A protein and the small-molecule ligand that binds it are described below.
Small molecule (SMILES): N[C@@H](CCC(=O)O)C(=O)O

Sequence of chain 1.A:
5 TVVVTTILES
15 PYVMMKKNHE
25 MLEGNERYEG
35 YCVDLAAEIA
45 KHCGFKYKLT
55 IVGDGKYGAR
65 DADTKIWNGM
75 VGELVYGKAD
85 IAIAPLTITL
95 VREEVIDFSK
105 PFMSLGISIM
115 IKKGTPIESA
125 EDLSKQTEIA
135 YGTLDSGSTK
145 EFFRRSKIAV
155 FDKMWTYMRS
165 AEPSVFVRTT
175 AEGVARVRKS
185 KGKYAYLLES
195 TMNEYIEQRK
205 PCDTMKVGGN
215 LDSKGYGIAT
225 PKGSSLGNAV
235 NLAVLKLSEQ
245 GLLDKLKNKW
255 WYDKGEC

Binding-site contacts:
Ligand atom OXT contacts residue SER142 of chain 1.A at 2.8 Å (h-bond).
Ligand atom OXT contacts residue TYR61 of chain 1.A at 3.4 Å.
Ligand atom CG contacts residue LEU138 of chain 1.A at 3.9 Å (hydrophobic).
Ligand atom C contacts residue TYR61 of chain 1.A at 3.6 Å (hydrophobic).
Ligand atom CD contacts residue LEU138 of chain 1.A at 4.1 Å (hydrophobic).
Ligand atom CG contacts residue GLU193 of chain 1.A at 3.6 Å.
Ligand atom C contacts residue ARG96 of chain 1.A at 3.4 Å.
Ligand atom CB contacts residue TYR61 of chain 1.A at 3.4 Å (hydrophobic).
Ligand atom OE2 contacts residue SER142 of chain 1.A at 3.3 Å (h-bond).
Ligand atom CD contacts residue THR143 of chain 1.A at 3.3 Å.
Ligand atom O contacts residue THR91 of chain 1.A at 2.9 Å (h-bond).
Ligand atom CA contacts residue TYR61 of chain 1.A at 4.0 Å (hydrophobic).
Ligand atom N contacts residue PRO89 of chain 1.A at 2.9 Å (h-bond).
Ligand atom CA contacts residue GLU193 of chain 1.A at 3.4 Å.
Ligand atom CA contacts residue PRO89 of chain 1.A at 4.1 Å (hydrophobic).
Ligand atom N contacts residue SER142 of chain 1.A at 4.0 Å.
Ligand atom CG contacts residue TYR61 of chain 1.A at 4.2 Å (hydrophobic).
Ligand atom OXT contacts residue GLY141 of chain 1.A at 3.2 Å.
Ligand atom CB contacts residue LEU138 of chain 1.A at 4.1 Å (hydrophobic).
Ligand atom N contacts residue THR91 of chain 1.A at 2.9 Å (h-bond).
Ligand atom OE1 contacts residue THR143 of chain 1.A at 2.7 Å (h-bond).
Ligand atom OE2 contacts residue THR143 of chain 1.A at 3.1 Å (h-bond).
Ligand atom OE1 contacts residue GLU193 of chain 1.A at 3.8 Å.
Ligand atom N contacts residue TYR61 of chain 1.A at 4.0 Å.
Ligand atom O contacts residue SER142 of chain 1.A at 3.9 Å.
Ligand atom OE2 contacts residue GLY141 of chain 1.A at 3.7 Å.
Ligand atom OXT contacts residue ARG96 of chain 1.A at 2.8 Å (salt-bridge).
Ligand atom N contacts residue GLU193 of chain 1.A at 2.7 Å (salt-bridge).
Ligand atom N contacts residue TYR220 of chain 1.A at 3.6 Å.
Ligand atom O contacts residue TYR61 of chain 1.A at 3.5 Å.
Ligand atom OE2 contacts residue LEU138 of chain 1.A at 4.2 Å.
Ligand atom CA contacts residue THR91 of chain 1.A at 3.4 Å.
Ligand atom O contacts residue ARG96 of chain 1.A at 2.8 Å (salt-bridge).
Ligand atom O contacts residue PRO89 of chain 1.A at 3.7 Å.
Ligand atom C contacts residue THR91 of chain 1.A at 3.7 Å.
Ligand atom CD contacts residue GLU193 of chain 1.A at 4.0 Å.
Ligand atom CA contacts residue SER142 of chain 1.A at 3.2 Å.
Ligand atom O contacts residue LEU90 of chain 1.A at 3.5 Å.
Ligand atom C contacts residue SER142 of chain 1.A at 3.3 Å.
Ligand atom CB contacts residue GLU193 of chain 1.A at 4.0 Å.